Binding-site contacts:
Ligand atom C7 contacts residue GLU154 of chain 1.B at 3.8 Å.
Ligand atom C1 contacts residue ASN125 of chain 1.B at 4.0 Å.
Ligand atom C7 contacts residue THR124 of chain 1.B at 4.5 Å.
Ligand atom C6 contacts residue VAL171 of chain 1.B at 4.2 Å (hydrophobic).
Ligand atom O5 contacts residue ASN125 of chain 1.B at 3.6 Å (h-bond).
Ligand atom C5 contacts residue ASN125 of chain 1.B at 3.3 Å.
Ligand atom C1 contacts residue THR124 of chain 1.B at 2.9 Å.
Ligand atom C4 contacts residue ASN122 of chain 1.B at 4.0 Å.
Ligand atom C6 contacts residue ASN125 of chain 1.B at 3.2 Å.
Ligand atom O7 contacts residue GLU154 of chain 1.B at 3.1 Å (salt-bridge).
Ligand atom N2 contacts residue THR124 of chain 1.B at 3.6 Å.
Ligand atom C5 contacts residue ASN122 of chain 1.B at 3.6 Å.
Ligand atom C8 contacts residue GLU154 of chain 1.B at 4.2 Å.
Ligand atom C2 contacts residue THR124 of chain 1.B at 4.0 Å.
Ligand atom C3 contacts residue ASN122 of chain 1.B at 3.7 Å.
Ligand atom O6 contacts residue VAL127 of chain 1.B at 4.2 Å.
Ligand atom O5 contacts residue THR124 of chain 1.B at 3.8 Å.
Ligand atom O6 contacts residue ASN125 of chain 1.B at 4.4 Å.
Ligand atom C2 contacts residue ASN122 of chain 1.B at 2.3 Å.
Ligand atom C7 contacts residue ASN122 of chain 1.B at 3.2 Å.
Ligand atom C8 contacts residue VAL171 of chain 1.B at 4.0 Å (hydrophobic).
Ligand atom N2 contacts residue ASN122 of chain 1.B at 2.9 Å (h-bond).
Ligand atom O5 contacts residue ASN122 of chain 1.B at 2.3 Å (h-bond).
Ligand atom O7 contacts residue ASN122 of chain 1.B at 2.9 Å (h-bond).
Ligand atom O6 contacts residue ASN122 of chain 1.B at 4.4 Å.
Ligand atom C5 contacts residue THR124 of chain 1.B at 4.4 Å.
Ligand atom C1 contacts residue ASN122 of chain 1.B at 1.5 Å.

A small-molecule ligand and the protein it binds are described below.
Small molecule (SMILES): CC(=O)N[C@H]1[C@H](O[C@H]2[C@H](O)[C@@H](NC(C)=O)CO[C@@H]2CO)O[C@H](CO)[C@@H](O)[C@@H]1O

Sequence of chain 1.B:
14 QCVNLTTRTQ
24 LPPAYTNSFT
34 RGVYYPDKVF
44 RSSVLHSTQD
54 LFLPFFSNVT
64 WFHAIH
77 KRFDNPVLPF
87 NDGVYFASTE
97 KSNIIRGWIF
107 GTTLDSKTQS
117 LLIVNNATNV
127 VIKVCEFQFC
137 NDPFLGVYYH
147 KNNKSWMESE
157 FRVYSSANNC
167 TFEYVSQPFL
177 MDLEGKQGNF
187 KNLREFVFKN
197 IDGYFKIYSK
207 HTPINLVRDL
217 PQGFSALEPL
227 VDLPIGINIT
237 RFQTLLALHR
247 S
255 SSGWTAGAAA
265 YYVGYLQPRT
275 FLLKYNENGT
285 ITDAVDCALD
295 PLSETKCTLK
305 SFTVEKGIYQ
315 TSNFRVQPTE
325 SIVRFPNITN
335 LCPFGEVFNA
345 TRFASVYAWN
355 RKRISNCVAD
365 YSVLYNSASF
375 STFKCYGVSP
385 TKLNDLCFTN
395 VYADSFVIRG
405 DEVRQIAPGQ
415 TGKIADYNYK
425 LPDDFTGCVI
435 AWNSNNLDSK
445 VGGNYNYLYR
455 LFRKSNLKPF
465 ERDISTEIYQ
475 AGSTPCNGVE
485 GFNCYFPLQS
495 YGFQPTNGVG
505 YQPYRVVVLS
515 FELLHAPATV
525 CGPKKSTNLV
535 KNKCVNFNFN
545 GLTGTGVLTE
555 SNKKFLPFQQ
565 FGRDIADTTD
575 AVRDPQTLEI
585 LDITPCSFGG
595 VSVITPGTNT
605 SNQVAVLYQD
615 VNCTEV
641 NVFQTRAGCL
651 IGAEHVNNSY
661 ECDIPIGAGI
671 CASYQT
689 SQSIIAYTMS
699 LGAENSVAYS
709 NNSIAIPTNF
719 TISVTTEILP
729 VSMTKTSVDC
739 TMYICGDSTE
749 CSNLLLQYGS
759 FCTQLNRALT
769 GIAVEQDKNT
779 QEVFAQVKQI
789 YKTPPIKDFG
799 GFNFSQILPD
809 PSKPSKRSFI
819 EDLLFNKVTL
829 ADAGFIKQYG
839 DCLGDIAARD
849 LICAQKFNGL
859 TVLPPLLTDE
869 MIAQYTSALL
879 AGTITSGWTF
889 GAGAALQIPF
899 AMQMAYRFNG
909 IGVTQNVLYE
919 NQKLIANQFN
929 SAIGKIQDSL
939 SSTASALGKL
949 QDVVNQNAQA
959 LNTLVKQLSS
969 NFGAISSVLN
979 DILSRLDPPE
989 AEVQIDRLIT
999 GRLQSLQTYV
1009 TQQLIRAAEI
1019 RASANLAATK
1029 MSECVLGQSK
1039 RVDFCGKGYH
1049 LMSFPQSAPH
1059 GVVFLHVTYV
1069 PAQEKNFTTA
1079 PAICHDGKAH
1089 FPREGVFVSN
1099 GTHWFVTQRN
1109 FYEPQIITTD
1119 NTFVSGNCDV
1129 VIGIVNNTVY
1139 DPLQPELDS